Sequence of chain 1.C:
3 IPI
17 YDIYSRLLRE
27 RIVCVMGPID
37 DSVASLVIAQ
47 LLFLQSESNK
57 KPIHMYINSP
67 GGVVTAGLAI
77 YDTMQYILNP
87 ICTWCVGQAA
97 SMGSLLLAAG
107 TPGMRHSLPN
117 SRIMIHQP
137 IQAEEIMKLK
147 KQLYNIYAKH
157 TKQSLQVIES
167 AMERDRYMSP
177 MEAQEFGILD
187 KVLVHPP

Sequence of chain 1.B:
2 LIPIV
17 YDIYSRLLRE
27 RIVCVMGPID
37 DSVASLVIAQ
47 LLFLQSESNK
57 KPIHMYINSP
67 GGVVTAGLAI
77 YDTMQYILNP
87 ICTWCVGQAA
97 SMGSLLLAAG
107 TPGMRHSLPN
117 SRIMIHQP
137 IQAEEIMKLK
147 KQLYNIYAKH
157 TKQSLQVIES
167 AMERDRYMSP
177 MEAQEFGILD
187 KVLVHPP

A small-molecule ligand and the protein it binds are described below.
Small molecule (SMILES): CC[C@H](C)[C@H]1C(=O)N(Cc2cccc3ccccc23)C[C@@H]2N(C(=O)NCc3ccc(Br)cc3)CCC(=O)N12

Binding-site contacts:
Ligand atom C29 contacts residue ILE28 of chain 1.C at 3.9 Å (hydrophobic).
Ligand atom C36 contacts residue SER52 of chain 1.B at 3.6 Å.
Ligand atom C46 contacts residue LEU48 of chain 1.B at 3.6 Å (hydrophobic).
Ligand atom BR1 contacts residue PHE49 of chain 1.B at 3.6 Å.
Ligand atom BR1 contacts residue LEU23 of chain 1.C at 4.0 Å.
Ligand atom C41 contacts residue PHE49 of chain 1.B at 3.7 Å (hydrophobic).
Ligand atom C24 contacts residue TYR82 of chain 1.B at 3.3 Å (hydrophobic).
Ligand atom C11 contacts residue TYR82 of chain 1.B at 3.6 Å (hydrophobic).
Ligand atom O32 contacts residue TRP90 of chain 1.C at 3.6 Å.
Ligand atom C27 contacts residue LEU48 of chain 1.B at 3.8 Å (hydrophobic).
Ligand atom C37 contacts residue SER52 of chain 1.B at 3.5 Å.
Ligand atom C28 contacts residue LEU48 of chain 1.B at 3.6 Å (hydrophobic).
Ligand atom O32 contacts residue TYR82 of chain 1.B at 3.4 Å (h-bond).
Ligand atom C36 contacts residue GLU26 of chain 1.C at 3.6 Å.
Ligand atom C46 contacts residue GLN51 of chain 1.B at 3.4 Å.
Ligand atom C11 contacts residue PRO192 of chain 1.C at 3.8 Å (hydrophobic).
Ligand atom O1 contacts residue LEU48 of chain 1.B at 4.0 Å.
Ligand atom C23 contacts residue TYR82 of chain 1.B at 3.8 Å (hydrophobic).
Ligand atom C35 contacts residue SER52 of chain 1.B at 3.3 Å.
Ligand atom C21 contacts residue TRP90 of chain 1.C at 3.9 Å (hydrophobic).
Ligand atom C42 contacts residue LEU48 of chain 1.B at 3.6 Å (hydrophobic).
Ligand atom BR1 contacts residue ILE19 of chain 1.C at 3.9 Å.
Ligand atom C10 contacts residue TYR82 of chain 1.B at 3.6 Å (hydrophobic).
Ligand atom C30 contacts residue ILE28 of chain 1.C at 4.0 Å (hydrophobic).
Ligand atom C36 contacts residue LEU48 of chain 1.B at 4.0 Å (hydrophobic).
Ligand atom C38 contacts residue PHE49 of chain 1.B at 3.8 Å (hydrophobic).
Ligand atom C39 contacts residue PHE49 of chain 1.B at 3.7 Å (hydrophobic).
Ligand atom C29 contacts residue TYR62 of chain 1.C at 4.0 Å (hydrophobic).
Ligand atom C38 contacts residue GLU26 of chain 1.C at 3.9 Å.
Ligand atom N34 contacts residue GLU26 of chain 1.C at 3.1 Å (salt-bridge).
Ligand atom C4 contacts residue ILE28 of chain 1.C at 3.6 Å (hydrophobic).
Ligand atom C20 contacts residue TRP90 of chain 1.C at 3.3 Å (hydrophobic).
Ligand atom C25 contacts residue LEU114 of chain 1.C at 4.0 Å (hydrophobic).
Ligand atom N3 contacts residue ILE28 of chain 1.C at 3.8 Å.
Ligand atom C37 contacts residue GLU26 of chain 1.C at 3.5 Å.
Ligand atom C35 contacts residue GLU26 of chain 1.C at 3.6 Å.
Ligand atom C10 contacts residue PRO192 of chain 1.C at 4.0 Å (hydrophobic).
Ligand atom C18 contacts residue ILE28 of chain 1.C at 3.7 Å (hydrophobic).
Ligand atom C41 contacts residue LEU48 of chain 1.B at 3.8 Å (hydrophobic).
Ligand atom C23 contacts residue TRP90 of chain 1.C at 3.8 Å (hydrophobic).